The protein below binds the small molecule below.
Small molecule (SMILES): O=c1[nH]cnc2c1ncn2[C@@H]1O[C@H](COP(=O)(O)O)[C@@H](O)[C@H]1O

Sequence of chain 1.D:
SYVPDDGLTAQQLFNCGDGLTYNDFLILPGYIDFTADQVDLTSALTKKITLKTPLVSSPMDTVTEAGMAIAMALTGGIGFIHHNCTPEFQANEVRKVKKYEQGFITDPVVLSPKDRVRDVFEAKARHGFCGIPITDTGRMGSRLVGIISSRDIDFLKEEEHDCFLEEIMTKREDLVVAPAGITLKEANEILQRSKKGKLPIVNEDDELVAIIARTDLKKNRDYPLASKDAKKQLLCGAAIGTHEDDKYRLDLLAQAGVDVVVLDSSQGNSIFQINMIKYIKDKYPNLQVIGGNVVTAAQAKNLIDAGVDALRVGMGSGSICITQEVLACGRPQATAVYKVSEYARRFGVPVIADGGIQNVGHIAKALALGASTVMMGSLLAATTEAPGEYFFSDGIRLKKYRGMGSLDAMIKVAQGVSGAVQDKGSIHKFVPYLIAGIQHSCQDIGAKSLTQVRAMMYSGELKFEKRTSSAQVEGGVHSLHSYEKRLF

Binding-site contacts:
Ligand atom N1 contacts residue GLN446 of chain 1.D at 3.1 Å (h-bond).
Ligand atom N7 contacts residue MET419 of chain 1.D at 3.2 Å (h-bond).
Ligand atom C4 contacts residue CYS336 of chain 1.D at 2.9 Å (hydrophobic).
Ligand atom O3P contacts residue TYR416 of chain 1.D at 2.9 Å (h-bond).
Ligand atom C6 contacts residue GLY420 of chain 1.D at 3.4 Å.
Ligand atom C2' contacts residue NAD1 of chain 1.X at 3.3 Å.
Ligand atom C5 contacts residue CYS336 of chain 1.D at 3.6 Å (hydrophobic).
Ligand atom N1 contacts residue CYS336 of chain 1.D at 2.6 Å (h-bond).
Ligand atom N3 contacts residue NAD1 of chain 1.X at 3.2 Å (h-bond).
Ligand atom O1P contacts residue GLY370 of chain 1.D at 3.3 Å.
Ligand atom C1' contacts residue NAD1 of chain 1.X at 3.4 Å.
Ligand atom N7 contacts residue GLY418 of chain 1.D at 3.6 Å.
Ligand atom O5' contacts residue GLY370 of chain 1.D at 3.3 Å.
Ligand atom O2P contacts residue SER393 of chain 1.D at 2.5 Å (h-bond).
Ligand atom O3' contacts residue ARG327 of chain 1.D at 3.5 Å (salt-bridge).
Ligand atom O6 contacts residue MET419 of chain 1.D at 2.6 Å (h-bond).
Ligand atom C2' contacts residue ARG327 of chain 1.D at 3.4 Å.
Ligand atom C5 contacts residue NAD1 of chain 1.X at 3.6 Å.
Ligand atom O2' contacts residue ASP369 of chain 1.D at 2.3 Å (salt-bridge).
Ligand atom O1P contacts residue GLY333 of chain 1.D at 3.2 Å.
Ligand atom O1P contacts residue SER334 of chain 1.D at 2.5 Å (h-bond).
Ligand atom O1P contacts residue GLY371 of chain 1.D at 2.7 Å (h-bond).
Ligand atom C8 contacts residue MET75 of chain 1.D at 3.4 Å (hydrophobic).
Ligand atom C2 contacts residue NAD1 of chain 1.X at 3.3 Å.
Ligand atom O2' contacts residue ARG327 of chain 1.D at 2.7 Å (salt-bridge).
Ligand atom O3' contacts residue MET390 of chain 1.D at 3.6 Å (h-bond).
Ligand atom P contacts residue SER334 of chain 1.D at 3.3 Å.
Ligand atom C2' contacts residue ASP369 of chain 1.D at 3.6 Å.
Ligand atom O6 contacts residue GLY420 of chain 1.D at 2.4 Å (h-bond).
Ligand atom C2 contacts residue CYS336 of chain 1.D at 1.4 Å (hydrophobic).
Ligand atom O3' contacts residue ASP369 of chain 1.D at 3.4 Å (salt-bridge).
Ligand atom C4 contacts residue NAD1 of chain 1.X at 3.5 Å.
Ligand atom C6 contacts residue CYS336 of chain 1.D at 3.5 Å (hydrophobic).
Ligand atom C6 contacts residue MET419 of chain 1.D at 3.5 Å (hydrophobic).
Ligand atom O3P contacts residue SER334 of chain 1.D at 2.3 Å (h-bond).
Ligand atom O2' contacts residue NAD1 of chain 1.X at 2.3 Å (h-bond).
Ligand atom O3' contacts residue SER73 of chain 1.D at 3.3 Å.
Ligand atom O2P contacts residue GLY392 of chain 1.D at 3.1 Å (h-bond).
Ligand atom N3 contacts residue CYS336 of chain 1.D at 1.6 Å (h-bond).
Ligand atom O6 contacts residue GLY418 of chain 1.D at 3.1 Å.